Sequence of chain 1.A:
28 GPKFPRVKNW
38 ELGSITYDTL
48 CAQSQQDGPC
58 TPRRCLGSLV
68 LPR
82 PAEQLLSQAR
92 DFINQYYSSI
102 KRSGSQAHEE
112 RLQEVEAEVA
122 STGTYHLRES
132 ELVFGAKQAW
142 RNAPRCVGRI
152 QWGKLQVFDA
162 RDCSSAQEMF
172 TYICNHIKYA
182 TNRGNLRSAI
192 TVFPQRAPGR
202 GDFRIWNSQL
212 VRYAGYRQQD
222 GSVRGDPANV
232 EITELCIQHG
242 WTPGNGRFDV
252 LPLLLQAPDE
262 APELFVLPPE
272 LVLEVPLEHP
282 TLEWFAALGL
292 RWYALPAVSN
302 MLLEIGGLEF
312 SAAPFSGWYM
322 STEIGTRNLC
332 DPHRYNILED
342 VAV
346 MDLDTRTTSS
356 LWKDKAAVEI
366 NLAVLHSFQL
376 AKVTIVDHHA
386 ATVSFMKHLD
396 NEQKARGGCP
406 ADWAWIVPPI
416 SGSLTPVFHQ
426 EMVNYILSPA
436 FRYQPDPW

Binding-site contacts:
Ligand atom N27 contacts residue LEU68 of chain 1.A at 3.8 Å.
Ligand atom S01 contacts residue GLY318 of chain 1.A at 3.8 Å.
Ligand atom C33 contacts residue TYR438 of chain 1.A at 3.8 Å (hydrophobic).
Ligand atom C11 contacts residue GLU324 of chain 1.A at 3.3 Å.
Ligand atom N06 contacts residue HEM1 of chain 1.C at 3.8 Å.
Ligand atom C06 contacts residue PRO297 of chain 1.A at 3.9 Å (hydrophobic).
Ligand atom C15 contacts residue VAL299 of chain 1.A at 3.7 Å (hydrophobic).
Ligand atom C12 contacts residue HEM1 of chain 1.C at 3.6 Å.
Ligand atom C38 contacts residue HEM1 of chain 1.C at 3.4 Å.
Ligand atom C05 contacts residue PRO297 of chain 1.A at 3.8 Å (hydrophobic).
Ligand atom C02 contacts residue GLY318 of chain 1.A at 3.2 Å.
Ligand atom C37 contacts residue TRP410 of chain 1.A at 3.7 Å (hydrophobic).
Ligand atom C26 contacts residue TRP37 of chain 1.B at 3.6 Å (hydrophobic).
Ligand atom C11 contacts residue HEM1 of chain 1.C at 3.6 Å.
Ligand atom C16 contacts residue GLU324 of chain 1.A at 3.6 Å.
Ligand atom C14 contacts residue VAL299 of chain 1.A at 3.4 Å (hydrophobic).
Ligand atom C06 contacts residue GLU324 of chain 1.A at 3.4 Å.
Ligand atom N06 contacts residue TRP319 of chain 1.A at 2.9 Å (h-bond).
Ligand atom N18 contacts residue HEM1 of chain 1.C at 3.1 Å (h-bond).
Ligand atom C13 contacts residue VAL299 of chain 1.A at 3.5 Å (hydrophobic).
Ligand atom C04 contacts residue PRO297 of chain 1.A at 3.5 Å (hydrophobic).
Ligand atom C32 contacts residue LEU68 of chain 1.A at 3.8 Å (hydrophobic).
Ligand atom C15 contacts residue HEM1 of chain 1.C at 3.6 Å.
Ligand atom N26 contacts residue TRP37 of chain 1.B at 3.6 Å.
Ligand atom C04 contacts residue VAL299 of chain 1.A at 3.6 Å (hydrophobic).
Ligand atom C03 contacts residue PRO297 of chain 1.A at 3.3 Å (hydrophobic).
Ligand atom C17 contacts residue HEM1 of chain 1.C at 3.6 Å.
Ligand atom C03 contacts residue VAL299 of chain 1.A at 3.8 Å (hydrophobic).
Ligand atom C13 contacts residue HEM1 of chain 1.C at 3.5 Å.
Ligand atom C02 contacts residue HEM1 of chain 1.C at 3.6 Å.
Ligand atom C03 contacts residue PHE316 of chain 1.A at 3.4 Å (hydrophobic).
Ligand atom C14 contacts residue HEM1 of chain 1.C at 3.8 Å.
Ligand atom C37 contacts residue HEM1 of chain 1.C at 3.5 Å.
Ligand atom C02 contacts residue SER317 of chain 1.A at 3.5 Å.
Ligand atom S01 contacts residue HEM1 of chain 1.C at 3.2 Å.
Ligand atom C24 contacts residue TRP37 of chain 1.B at 3.8 Å (hydrophobic).
Ligand atom C02 contacts residue PHE316 of chain 1.A at 3.7 Å (hydrophobic).
Ligand atom N06 contacts residue GLU324 of chain 1.A at 2.9 Å (salt-bridge).
Ligand atom N07 contacts residue GLU324 of chain 1.A at 2.5 Å (salt-bridge).
Ligand atom C16 contacts residue HEM1 of chain 1.C at 3.7 Å.

Sequence of chain 1.B:
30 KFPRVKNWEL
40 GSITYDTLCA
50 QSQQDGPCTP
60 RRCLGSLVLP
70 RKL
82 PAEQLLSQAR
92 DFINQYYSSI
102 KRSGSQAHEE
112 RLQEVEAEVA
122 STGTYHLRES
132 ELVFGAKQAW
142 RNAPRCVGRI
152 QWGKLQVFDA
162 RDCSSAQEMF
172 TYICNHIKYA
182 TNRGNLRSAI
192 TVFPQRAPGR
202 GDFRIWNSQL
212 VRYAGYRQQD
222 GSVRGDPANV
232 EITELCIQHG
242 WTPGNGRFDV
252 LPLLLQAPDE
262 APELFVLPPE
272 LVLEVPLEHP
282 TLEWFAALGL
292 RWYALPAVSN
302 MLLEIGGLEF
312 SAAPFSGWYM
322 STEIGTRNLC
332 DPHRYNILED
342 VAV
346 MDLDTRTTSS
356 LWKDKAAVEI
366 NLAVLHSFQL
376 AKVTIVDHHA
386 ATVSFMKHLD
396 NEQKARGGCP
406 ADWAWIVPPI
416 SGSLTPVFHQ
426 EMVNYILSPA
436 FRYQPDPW

A small-molecule ligand and the protein it binds are described below.
Small molecule (SMILES): [H]/N=C(\Nc1ccc(CCNCc2cccc(N/C(=N/[H])c3cccs3)c2)cc1)c1cccs1